Binding-site contacts:
Ligand atom CG1 contacts residue TYR116 of chain 1.A at 3.4 Å (hydrophobic).
Ligand atom N contacts residue TYR7 of chain 1.A at 3.4 Å (h-bond).
Ligand atom C contacts residue TYR84 of chain 1.A at 3.4 Å (hydrophobic).
Ligand atom N contacts residue GLU63 of chain 1.A at 3.0 Å (salt-bridge).
Ligand atom N contacts residue TYR99 of chain 1.A at 3.0 Å (h-bond).
Ligand atom O contacts residue LYS66 of chain 1.A at 2.8 Å (salt-bridge).
Ligand atom O contacts residue THR73 of chain 1.A at 3.6 Å.
Ligand atom CG1 contacts residue ASP77 of chain 1.A at 3.5 Å.
Ligand atom OD1 contacts residue ARG97 of chain 1.A at 2.9 Å (salt-bridge).
Ligand atom ND2 contacts residue VAL152 of chain 1.A at 3.6 Å.
Ligand atom OXT contacts residue THR143 of chain 1.A at 2.8 Å (h-bond).
Ligand atom OXT contacts residue TYR84 of chain 1.A at 2.6 Å (h-bond).
Ligand atom O contacts residue TRP147 of chain 1.A at 2.8 Å (h-bond).
Ligand atom CE1 contacts residue HIS70 of chain 1.A at 3.4 Å.
Ligand atom O contacts residue HIS70 of chain 1.A at 3.1 Å.
Ligand atom O contacts residue GOL1 of chain 1.H at 2.7 Å (h-bond).
Ligand atom OH contacts residue ARG97 of chain 1.A at 3.3 Å (salt-bridge).
Ligand atom O contacts residue THR80 of chain 1.A at 3.4 Å.
Ligand atom CD1 contacts residue GLU63 of chain 1.A at 3.3 Å.
Ligand atom CD2 contacts residue TYR99 of chain 1.A at 3.5 Å (hydrophobic).
Ligand atom CB contacts residue TRP167 of chain 1.A at 3.5 Å (hydrophobic).
Ligand atom C contacts residue GOL1 of chain 1.H at 3.6 Å.
Ligand atom CA contacts residue TYR171 of chain 1.A at 3.5 Å (hydrophobic).
Ligand atom CE2 contacts residue TYR99 of chain 1.A at 3.5 Å (hydrophobic).
Ligand atom N contacts residue TYR171 of chain 1.A at 2.6 Å (h-bond).
Ligand atom C contacts residue TYR7 of chain 1.A at 3.4 Å (hydrophobic).
Ligand atom CA contacts residue TYR7 of chain 1.A at 3.4 Å (hydrophobic).
Ligand atom O contacts residue HIS70 of chain 1.A at 2.9 Å (h-bond).
Ligand atom CA contacts residue TYR99 of chain 1.A at 3.2 Å (hydrophobic).
Ligand atom CB contacts residue ASP77 of chain 1.A at 3.5 Å.
Ligand atom N contacts residue ASP77 of chain 1.A at 2.9 Å (salt-bridge).
Ligand atom O contacts residue TYR159 of chain 1.A at 2.7 Å (h-bond).
Ligand atom OH contacts residue HIS114 of chain 1.A at 3.5 Å (h-bond).
Ligand atom C contacts residue TYR99 of chain 1.A at 3.6 Å (hydrophobic).
Ligand atom CG contacts residue GLU63 of chain 1.A at 3.5 Å.
Ligand atom OD1 contacts residue TRP147 of chain 1.A at 3.5 Å.
Ligand atom CG2 contacts residue THR143 of chain 1.A at 3.5 Å.
Ligand atom CA contacts residue ASP77 of chain 1.A at 3.5 Å.
Ligand atom N contacts residue TYR7 of chain 1.A at 3.0 Å (h-bond).
Ligand atom O contacts residue TYR84 of chain 1.A at 3.5 Å (h-bond).

The small molecule below binds the protein below.
Small molecule (SMILES): CC[C@H](C)[C@H](NC(=O)[C@H](Cc1ccc(O)cc1)NC(=O)[C@H](CC(N)=O)NC(=O)[C@@H](NC(=O)[C@H](Cc1ccccc1)NC(=O)CNC(=O)[C@H](Cc1ccc(O)cc1)NC(=O)CNC(=O)[C@@H](N)CC(C)C)C(C)C)C(=O)O

Sequence of chain 1.A:
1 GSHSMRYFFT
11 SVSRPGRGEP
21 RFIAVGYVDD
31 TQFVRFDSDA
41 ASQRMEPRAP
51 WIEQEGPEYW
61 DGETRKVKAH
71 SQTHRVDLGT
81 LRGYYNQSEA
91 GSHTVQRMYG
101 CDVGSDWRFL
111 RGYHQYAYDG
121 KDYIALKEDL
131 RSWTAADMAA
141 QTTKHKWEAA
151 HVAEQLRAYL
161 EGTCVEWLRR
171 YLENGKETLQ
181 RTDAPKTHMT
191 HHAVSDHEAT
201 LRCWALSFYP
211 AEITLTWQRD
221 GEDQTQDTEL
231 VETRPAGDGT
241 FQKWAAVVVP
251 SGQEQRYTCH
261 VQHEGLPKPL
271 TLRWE